Binding-site contacts:
Ligand atom C40 contacts residue ARG85 of chain 3.A at 3.8 Å.
Ligand atom N22 contacts residue SER99 of chain 3.A at 3.0 Å (h-bond).
Ligand atom C15 contacts residue PHE221 of chain 3.A at 3.5 Å (hydrophobic).
Ligand atom N22 contacts residue ILE281 of chain 3.A at 3.9 Å.
Ligand atom O21 contacts residue SER99 of chain 3.A at 2.9 Å (h-bond).
Ligand atom C28 contacts residue HEM1 of chain 3.B at 3.1 Å.
Ligand atom C30 contacts residue THR289 of chain 3.A at 3.7 Å.
Ligand atom O21 contacts residue ILE281 of chain 3.A at 3.1 Å.
Ligand atom S11 contacts residue PHE88 of chain 3.A at 3.6 Å.
Ligand atom O07 contacts residue PHE193 of chain 3.A at 3.5 Å (h-bond).
Ligand atom C10 contacts residue PHE193 of chain 3.A at 3.4 Å (hydrophobic).
Ligand atom C19 contacts residue PHE193 of chain 3.A at 3.6 Å (hydrophobic).
Ligand atom C04 contacts residue ILE349 of chain 3.A at 3.0 Å (hydrophobic).
Ligand atom C17 contacts residue PHE284 of chain 3.A at 3.7 Å (hydrophobic).
Ligand atom O07 contacts residue LEU462 of chain 3.A at 3.8 Å.
Ligand atom C26 contacts residue HEM1 of chain 3.B at 3.0 Å.
Ligand atom C25 contacts residue ALA285 of chain 3.A at 3.4 Å (hydrophobic).
Ligand atom O21 contacts residue ILE100 of chain 3.A at 3.9 Å.
Ligand atom N08 contacts residue PHE284 of chain 3.A at 3.8 Å.
Ligand atom C14 contacts residue PHE284 of chain 3.A at 3.6 Å (hydrophobic).
Ligand atom C40 contacts residue HEM1 of chain 3.B at 3.8 Å.
Ligand atom C15 contacts residue PHE284 of chain 3.A at 3.7 Å (hydrophobic).
Ligand atom C06 contacts residue PHE284 of chain 3.A at 3.6 Å (hydrophobic).
Ligand atom C39 contacts residue HEM1 of chain 3.B at 3.2 Å.
Ligand atom C03 contacts residue ILE349 of chain 3.A at 3.9 Å (hydrophobic).
Ligand atom C39 contacts residue ARG85 of chain 3.A at 3.8 Å.
Ligand atom C20 contacts residue ILE281 of chain 3.A at 3.9 Å (hydrophobic).
Ligand atom C29 contacts residue THR289 of chain 3.A at 3.3 Å.
Ligand atom C19 contacts residue PHE284 of chain 3.A at 3.6 Å (hydrophobic).
Ligand atom C04 contacts residue ALA350 of chain 3.A at 3.7 Å (hydrophobic).
Ligand atom C18 contacts residue PHE284 of chain 3.A at 3.5 Å (hydrophobic).
Ligand atom C24 contacts residue ALA285 of chain 3.A at 3.4 Å (hydrophobic).
Ligand atom O07 contacts residue PHE284 of chain 3.A at 3.1 Å.
Ligand atom N27 contacts residue HEM1 of chain 3.B at 2.3 Å.
Ligand atom C18 contacts residue PHE193 of chain 3.A at 3.5 Å (hydrophobic).
Ligand atom C20 contacts residue SER99 of chain 3.A at 3.3 Å.
Ligand atom C13 contacts residue PHE284 of chain 3.A at 3.7 Å (hydrophobic).
Ligand atom C17 contacts residue PHE193 of chain 3.A at 3.6 Å (hydrophobic).
Ligand atom C16 contacts residue PHE221 of chain 3.A at 3.5 Å (hydrophobic).
Ligand atom C26 contacts residue ALA285 of chain 3.A at 3.4 Å (hydrophobic).

Sequence of chain 3.A:
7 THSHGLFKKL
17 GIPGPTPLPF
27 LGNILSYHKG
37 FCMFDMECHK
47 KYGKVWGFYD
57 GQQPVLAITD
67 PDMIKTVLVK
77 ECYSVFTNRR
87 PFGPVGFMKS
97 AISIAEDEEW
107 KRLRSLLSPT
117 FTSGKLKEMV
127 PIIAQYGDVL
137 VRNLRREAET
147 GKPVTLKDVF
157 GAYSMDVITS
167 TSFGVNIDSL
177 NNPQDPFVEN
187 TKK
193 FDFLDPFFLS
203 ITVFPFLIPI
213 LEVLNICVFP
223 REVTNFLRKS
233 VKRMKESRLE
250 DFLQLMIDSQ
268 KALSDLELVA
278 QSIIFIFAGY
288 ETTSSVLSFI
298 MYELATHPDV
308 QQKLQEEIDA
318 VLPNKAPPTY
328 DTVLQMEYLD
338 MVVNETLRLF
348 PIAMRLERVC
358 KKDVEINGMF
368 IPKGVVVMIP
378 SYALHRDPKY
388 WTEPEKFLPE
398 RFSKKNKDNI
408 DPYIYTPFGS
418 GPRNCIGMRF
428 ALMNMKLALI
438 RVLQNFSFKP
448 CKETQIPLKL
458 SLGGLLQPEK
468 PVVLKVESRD

The small molecule below binds the protein below.
Small molecule (SMILES): CC(C)(C)OC(=O)N[C@@H](CS[C@@H](Cc1ccccc1)C(=O)NCCc1cccnc1)Cc1c[nH]c2ccccc12